The protein below binds the small molecule below.
Small molecule (SMILES): O=P(O)(O)OC[C@H](O)[C@@H](O)c1cnc[nH]1

Binding-site contacts:
Ligand atom O4 contacts residue IYP1 of chain 13.E at 0.3 Å (h-bond).
Ligand atom C2 contacts residue EDO1 of chain 13.F at 3.2 Å.
Ligand atom C6 contacts residue HIS71 of chain 13.A at 3.1 Å.
Ligand atom C5 contacts residue IYP1 of chain 13.E at 0.6 Å.
Ligand atom N1 contacts residue HIS167 of chain 11.A at 3.2 Å (h-bond).
Ligand atom C6 contacts residue MN1 of chain 13.C at 3.2 Å.
Ligand atom O4 contacts residue HIS53 of chain 11.A at 2.9 Å (h-bond).
Ligand atom N3 contacts residue IYP1 of chain 13.E at 0.9 Å.
Ligand atom N1 contacts residue GLU171 of chain 11.A at 3.1 Å (salt-bridge).
Ligand atom C3 contacts residue GLU171 of chain 11.A at 3.3 Å.
Ligand atom N3 contacts residue MN1 of chain 13.B at 2.3 Å.
Ligand atom O1 contacts residue GLU171 of chain 11.A at 2.6 Å (salt-bridge).
Ligand atom C4 contacts residue MN1 of chain 13.C at 3.0 Å.
Ligand atom P6 contacts residue IYP1 of chain 13.E at 0.1 Å.
Ligand atom O6 contacts residue ARG97 of chain 1.A at 3.0 Å (salt-bridge).
Ligand atom C6 contacts residue IYP1 of chain 13.E at 0.8 Å.
Ligand atom O4 contacts residue GLN49 of chain 11.A at 2.9 Å (h-bond).
Ligand atom N3 contacts residue HIS71 of chain 13.A at 3.2 Å (h-bond).
Ligand atom C3 contacts residue IYP1 of chain 13.E at 0.3 Å.
Ligand atom O6 contacts residue IYP1 of chain 13.E at 0.1 Å (h-bond).
Ligand atom C4 contacts residue IYP1 of chain 13.E at 0.5 Å.
Ligand atom C6 contacts residue MN1 of chain 13.B at 3.1 Å.
Ligand atom C1 contacts residue IYP1 of chain 13.E at 0.1 Å.
Ligand atom O1 contacts residue HIS45 of chain 11.A at 3.2 Å.
Ligand atom N1 contacts residue MN1 of chain 13.C at 2.2 Å.
Ligand atom N3 contacts residue GLU75 of chain 13.A at 3.3 Å (salt-bridge).
Ligand atom O1 contacts residue IYP1 of chain 13.E at 0.2 Å (h-bond).
Ligand atom O6 contacts residue LYS175 of chain 11.A at 2.9 Å (salt-bridge).
Ligand atom C1 contacts residue GLU171 of chain 11.A at 3.2 Å.
Ligand atom O2 contacts residue IYP1 of chain 13.E at 1.9 Å.
Ligand atom N1 contacts residue IYP1 of chain 13.E at 0.4 Å (h-bond).
Ligand atom O2 contacts residue ARG119 of chain 1.A at 3.3 Å (salt-bridge).
Ligand atom O5 contacts residue IYP1 of chain 13.E at 0.1 Å (h-bond).
Ligand atom O3 contacts residue IYP1 of chain 13.E at 0.2 Å (h-bond).
Ligand atom N1 contacts residue HIS72 of chain 13.A at 3.1 Å (h-bond).
Ligand atom C3 contacts residue MN1 of chain 13.C at 3.2 Å.
Ligand atom C2 contacts residue IYP1 of chain 13.E at 0.5 Å.
Ligand atom O2 contacts residue EDO1 of chain 13.F at 2.9 Å (h-bond).
Ligand atom O1 contacts residue MN1 of chain 13.C at 2.5 Å.
Ligand atom O5 contacts residue ARG97 of chain 1.A at 2.8 Å (salt-bridge).

Sequence of chain 11.A:
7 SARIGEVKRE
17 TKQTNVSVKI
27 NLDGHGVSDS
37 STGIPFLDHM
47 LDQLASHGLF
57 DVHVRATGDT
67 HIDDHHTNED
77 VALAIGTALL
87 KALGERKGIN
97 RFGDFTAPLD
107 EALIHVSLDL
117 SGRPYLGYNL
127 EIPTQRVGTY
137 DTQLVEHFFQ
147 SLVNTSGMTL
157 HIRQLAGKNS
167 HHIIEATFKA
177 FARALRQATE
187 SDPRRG

Sequence of chain 1.A:
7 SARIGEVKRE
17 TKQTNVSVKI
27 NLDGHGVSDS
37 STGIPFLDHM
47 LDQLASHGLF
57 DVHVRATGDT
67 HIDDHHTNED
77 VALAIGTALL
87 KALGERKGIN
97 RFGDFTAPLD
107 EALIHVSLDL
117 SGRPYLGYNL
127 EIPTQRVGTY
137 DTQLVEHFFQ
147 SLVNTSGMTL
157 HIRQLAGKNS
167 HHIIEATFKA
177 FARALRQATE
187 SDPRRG

Sequence of chain 13.A:
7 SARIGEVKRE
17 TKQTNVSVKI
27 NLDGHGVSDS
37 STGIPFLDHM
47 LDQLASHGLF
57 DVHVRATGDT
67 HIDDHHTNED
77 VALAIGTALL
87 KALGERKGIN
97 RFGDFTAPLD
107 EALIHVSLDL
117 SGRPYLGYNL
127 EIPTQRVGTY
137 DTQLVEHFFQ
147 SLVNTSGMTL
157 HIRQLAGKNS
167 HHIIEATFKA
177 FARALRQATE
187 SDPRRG